The small molecule below binds the protein below.
Small molecule (SMILES): Oc1cc(O)cc(/C=C/c2ccc(O)cc2O)c1

Sequence of chain 2.A:
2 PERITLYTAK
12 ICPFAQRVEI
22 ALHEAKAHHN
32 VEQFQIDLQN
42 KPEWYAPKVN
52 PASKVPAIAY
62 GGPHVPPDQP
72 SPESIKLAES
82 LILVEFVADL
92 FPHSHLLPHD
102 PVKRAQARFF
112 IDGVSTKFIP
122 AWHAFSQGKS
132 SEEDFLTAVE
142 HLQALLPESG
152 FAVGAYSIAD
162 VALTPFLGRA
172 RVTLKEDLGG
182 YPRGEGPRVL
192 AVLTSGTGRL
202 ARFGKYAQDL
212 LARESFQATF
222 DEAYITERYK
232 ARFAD

Binding-site contacts:
Ligand atom C18 contacts residue HIS124 of chain 2.A at 3.5 Å.
Ligand atom O14 contacts residue LEU39 of chain 2.A at 3.7 Å.
Ligand atom C2 contacts residue HIS124 of chain 2.A at 3.6 Å.
Ligand atom C6 contacts residue GSH1 of chain 2.C at 3.4 Å.
Ligand atom C16 contacts residue PRO14 of chain 2.A at 4.4 Å (hydrophobic).
Ligand atom O17 contacts residue PHE15 of chain 2.A at 3.6 Å.
Ligand atom C18 contacts residue PRO14 of chain 2.A at 4.1 Å (hydrophobic).
Ligand atom O17 contacts residue GSH1 of chain 2.C at 3.7 Å.
Ligand atom C5 contacts residue PRO14 of chain 2.A at 4.3 Å (hydrophobic).
Ligand atom C3 contacts residue PRO14 of chain 2.A at 3.6 Å (hydrophobic).
Ligand atom C13 contacts residue LEU39 of chain 2.A at 3.6 Å (hydrophobic).
Ligand atom C12 contacts residue GLN40 of chain 2.A at 3.3 Å.
Ligand atom O14 contacts residue GLN40 of chain 2.A at 2.5 Å (h-bond).
Ligand atom C15 contacts residue ILE12 of chain 2.A at 4.0 Å (hydrophobic).
Ligand atom O1 contacts residue PHE167 of chain 2.A at 3.7 Å.
Ligand atom C15 contacts residue ARG233 of chain 2.A at 4.1 Å.
Ligand atom C12 contacts residue LEU39 of chain 2.A at 3.3 Å (hydrophobic).
Ligand atom C7 contacts residue GSH1 of chain 2.C at 3.9 Å.
Ligand atom O1 contacts residue HIS124 of chain 2.A at 2.9 Å (h-bond).
Ligand atom C18 contacts residue PHE15 of chain 2.A at 3.9 Å (hydrophobic).
Ligand atom C5 contacts residue GSH1 of chain 2.C at 3.5 Å.
Ligand atom O11 contacts residue GSH1 of chain 2.C at 3.1 Å.
Ligand atom C4 contacts residue ILE12 of chain 2.A at 4.4 Å (hydrophobic).
Ligand atom C16 contacts residue GSH1 of chain 2.C at 3.8 Å.
Ligand atom C16 contacts residue PHE15 of chain 2.A at 4.1 Å (hydrophobic).
Ligand atom O1 contacts residue PRO14 of chain 2.A at 3.8 Å.
Ligand atom C10 contacts residue LEU39 of chain 2.A at 3.9 Å (hydrophobic).
Ligand atom C7 contacts residue ARG233 of chain 2.A at 4.4 Å.
Ligand atom C4 contacts residue PRO14 of chain 2.A at 3.8 Å (hydrophobic).
Ligand atom C2 contacts residue PRO14 of chain 2.A at 3.6 Å (hydrophobic).
Ligand atom C9 contacts residue LEU39 of chain 2.A at 4.0 Å (hydrophobic).
Ligand atom C2 contacts residue PHE167 of chain 2.A at 4.4 Å (hydrophobic).
Ligand atom C3 contacts residue TYR230 of chain 2.A at 4.0 Å (hydrophobic).
Ligand atom C15 contacts residue LEU39 of chain 2.A at 3.8 Å (hydrophobic).
Ligand atom C9 contacts residue GSH1 of chain 2.C at 3.9 Å.
Ligand atom C8 contacts residue LEU39 of chain 2.A at 4.0 Å (hydrophobic).
Ligand atom C4 contacts residue GSH1 of chain 2.C at 4.3 Å.
Ligand atom C13 contacts residue GLN40 of chain 2.A at 3.3 Å.
Ligand atom C8 contacts residue GSH1 of chain 2.C at 4.1 Å.
Ligand atom C10 contacts residue GSH1 of chain 2.C at 3.8 Å.